This small molecule binds to this protein.
Small molecule (SMILES): CNCC(=O)Nc1cc(-c2ccc3occc3c2)cc(N)n1

Sequence of chain 1.B:
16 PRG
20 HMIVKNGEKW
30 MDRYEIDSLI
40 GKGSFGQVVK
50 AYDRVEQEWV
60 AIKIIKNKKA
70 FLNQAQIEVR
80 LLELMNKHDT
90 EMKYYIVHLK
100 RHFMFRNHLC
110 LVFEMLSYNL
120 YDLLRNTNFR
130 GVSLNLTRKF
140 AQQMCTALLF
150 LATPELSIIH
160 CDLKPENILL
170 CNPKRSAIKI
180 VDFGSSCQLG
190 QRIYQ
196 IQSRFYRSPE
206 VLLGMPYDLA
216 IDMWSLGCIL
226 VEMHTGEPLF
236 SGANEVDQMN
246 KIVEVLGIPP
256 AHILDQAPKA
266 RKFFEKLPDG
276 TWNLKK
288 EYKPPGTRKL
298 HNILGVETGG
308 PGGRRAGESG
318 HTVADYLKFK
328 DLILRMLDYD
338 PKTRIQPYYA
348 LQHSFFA

Binding-site contacts:
Ligand atom C14 contacts residue LEU168 of chain 1.B at 3.6 Å (hydrophobic).
Ligand atom C6 contacts residue VAL180 of chain 1.B at 3.6 Å (hydrophobic).
Ligand atom C6 contacts residue ASP181 of chain 1.B at 4.0 Å.
Ligand atom C12 contacts residue LEU115 of chain 1.B at 4.0 Å (hydrophobic).
Ligand atom C5 contacts residue ASP181 of chain 1.B at 3.3 Å.
Ligand atom C5 contacts residue VAL180 of chain 1.B at 4.0 Å (hydrophobic).
Ligand atom C2 contacts residue PHE44 of chain 1.B at 3.4 Å (hydrophobic).
Ligand atom C3 contacts residue ASP181 of chain 1.B at 3.7 Å.
Ligand atom C13 contacts residue ILE39 of chain 1.B at 4.0 Å (hydrophobic).
Ligand atom N3 contacts residue LYS62 of chain 1.B at 3.2 Å (salt-bridge).
Ligand atom C11 contacts residue GLU113 of chain 1.B at 3.3 Å.
Ligand atom O2 contacts residue LEU115 of chain 1.B at 3.0 Å (h-bond).
Ligand atom C14 contacts residue ILE39 of chain 1.B at 3.9 Å (hydrophobic).
Ligand atom C5 contacts residue LYS62 of chain 1.B at 4.0 Å.
Ligand atom C8 contacts residue VAL47 of chain 1.B at 4.0 Å (hydrophobic).
Ligand atom N1 contacts residue PHE44 of chain 1.B at 3.4 Å.
Ligand atom N4 contacts residue ASP181 of chain 1.B at 3.1 Å (salt-bridge).
Ligand atom N4 contacts residue PHE112 of chain 1.B at 3.1 Å.
Ligand atom C12 contacts residue ALA60 of chain 1.B at 3.5 Å (hydrophobic).
Ligand atom N2 contacts residue LYS62 of chain 1.B at 3.7 Å.
Ligand atom C15 contacts residue LEU168 of chain 1.B at 3.6 Å (hydrophobic).
Ligand atom C2 contacts residue ASP181 of chain 1.B at 3.6 Å.
Ligand atom C13 contacts residue LEU168 of chain 1.B at 3.9 Å (hydrophobic).
Ligand atom C11 contacts residue ALA60 of chain 1.B at 3.5 Å (hydrophobic).
Ligand atom C6 contacts residue PHE112 of chain 1.B at 3.9 Å (hydrophobic).
Ligand atom C4 contacts residue LYS62 of chain 1.B at 3.9 Å.
Ligand atom N4 contacts residue GLU77 of chain 1.B at 3.2 Å (salt-bridge).
Ligand atom C12 contacts residue LEU168 of chain 1.B at 3.9 Å (hydrophobic).
Ligand atom N3 contacts residue ASP181 of chain 1.B at 3.3 Å.
Ligand atom C1 contacts residue PHE44 of chain 1.B at 3.4 Å (hydrophobic).
Ligand atom O2 contacts residue GLU113 of chain 1.B at 4.0 Å.
Ligand atom O2 contacts residue MET114 of chain 1.B at 3.9 Å.
Ligand atom O2 contacts residue ALA60 of chain 1.B at 3.7 Å.
Ligand atom C13 contacts residue LEU115 of chain 1.B at 3.4 Å (hydrophobic).
Ligand atom C7 contacts residue VAL180 of chain 1.B at 3.8 Å (hydrophobic).
Ligand atom N2 contacts residue ASP181 of chain 1.B at 3.7 Å.
Ligand atom C10 contacts residue PHE112 of chain 1.B at 3.9 Å (hydrophobic).
Ligand atom C15 contacts residue ALA60 of chain 1.B at 4.0 Å (hydrophobic).
Ligand atom C5 contacts residue PHE112 of chain 1.B at 3.8 Å (hydrophobic).
Ligand atom C13 contacts residue MET114 of chain 1.B at 3.7 Å (hydrophobic).